Sequence of chain 1.C:
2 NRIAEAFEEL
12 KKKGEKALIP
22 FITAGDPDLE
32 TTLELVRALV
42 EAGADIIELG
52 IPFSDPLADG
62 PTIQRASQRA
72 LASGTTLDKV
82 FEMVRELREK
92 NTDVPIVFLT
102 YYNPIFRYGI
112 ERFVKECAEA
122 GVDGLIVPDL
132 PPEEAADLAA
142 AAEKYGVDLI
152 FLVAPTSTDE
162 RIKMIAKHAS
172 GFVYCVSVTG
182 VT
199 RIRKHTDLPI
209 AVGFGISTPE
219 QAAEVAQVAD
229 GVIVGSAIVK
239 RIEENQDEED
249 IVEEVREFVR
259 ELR

Binding-site contacts:
Ligand atom C1 contacts residue PHE22 of chain 1.C at 3.5 Å (hydrophobic).
Ligand atom O1 contacts residue LEU100 of chain 1.C at 3.9 Å.
Ligand atom O2 contacts residue ILE64 of chain 1.C at 3.2 Å.
Ligand atom C1 contacts residue ILE231 of chain 1.C at 3.8 Å (hydrophobic).
Ligand atom P contacts residue THR183 of chain 1.C at 3.9 Å.
Ligand atom C3 contacts residue ILE231 of chain 1.C at 3.9 Å (hydrophobic).
Ligand atom C2 contacts residue ILE64 of chain 1.C at 4.2 Å (hydrophobic).
Ligand atom C3 contacts residue GLY233 of chain 1.C at 3.8 Å.
Ligand atom O3P contacts residue GLY233 of chain 1.C at 3.9 Å.
Ligand atom C3 contacts residue PHE212 of chain 1.C at 4.0 Å (hydrophobic).
Ligand atom O1 contacts residue TYR175 of chain 1.C at 2.4 Å (h-bond).
Ligand atom P contacts residue PHE212 of chain 1.C at 3.9 Å.
Ligand atom O3P contacts residue ILE64 of chain 1.C at 3.4 Å.
Ligand atom O2P contacts residue GLY233 of chain 1.C at 3.0 Å (h-bond).
Ligand atom O1 contacts residue GLU49 of chain 1.C at 3.6 Å (salt-bridge).
Ligand atom P contacts residue GLY213 of chain 1.C at 3.9 Å.
Ligand atom O1P contacts residue PHE212 of chain 1.C at 3.5 Å (h-bond).
Ligand atom O4P contacts residue PHE212 of chain 1.C at 3.2 Å.
Ligand atom C2 contacts residue GLY233 of chain 1.C at 3.7 Å.
Ligand atom O3P contacts residue SER234 of chain 1.C at 2.5 Å (h-bond).
Ligand atom C2 contacts residue TYR175 of chain 1.C at 3.9 Å (hydrophobic).
Ligand atom O3P contacts residue THR183 of chain 1.C at 3.3 Å.
Ligand atom C1 contacts residue LEU100 of chain 1.C at 4.3 Å (hydrophobic).
Ligand atom P contacts residue SER234 of chain 1.C at 3.6 Å.
Ligand atom O1 contacts residue ILE231 of chain 1.C at 3.9 Å.
Ligand atom O2P contacts residue SER234 of chain 1.C at 3.2 Å (h-bond).
Ligand atom O4P contacts residue GLY213 of chain 1.C at 2.8 Å (h-bond).
Ligand atom C3 contacts residue TYR175 of chain 1.C at 3.3 Å (hydrophobic).
Ligand atom C1 contacts residue TYR175 of chain 1.C at 3.5 Å (hydrophobic).
Ligand atom C1 contacts residue GLU49 of chain 1.C at 3.4 Å.
Ligand atom O1P contacts residue THR183 of chain 1.C at 3.9 Å.
Ligand atom O2P contacts residue ILE214 of chain 1.C at 4.2 Å.
Ligand atom O4P contacts residue THR183 of chain 1.C at 3.6 Å.
Ligand atom O2 contacts residue THR183 of chain 1.C at 3.4 Å.
Ligand atom O4P contacts residue SER234 of chain 1.C at 4.0 Å.
Ligand atom O2P contacts residue GLY213 of chain 1.C at 4.0 Å.
Ligand atom P contacts residue GLY233 of chain 1.C at 4.1 Å.
Ligand atom O2P contacts residue VAL232 of chain 1.C at 4.0 Å.
Ligand atom C2 contacts residue PHE22 of chain 1.C at 4.0 Å (hydrophobic).
Ligand atom O1P contacts residue TYR175 of chain 1.C at 3.8 Å.

The small molecule below binds the protein below.
Small molecule (SMILES): O=P(O)(O)OC[C@H](O)CO